Sequence of chain 1.A:
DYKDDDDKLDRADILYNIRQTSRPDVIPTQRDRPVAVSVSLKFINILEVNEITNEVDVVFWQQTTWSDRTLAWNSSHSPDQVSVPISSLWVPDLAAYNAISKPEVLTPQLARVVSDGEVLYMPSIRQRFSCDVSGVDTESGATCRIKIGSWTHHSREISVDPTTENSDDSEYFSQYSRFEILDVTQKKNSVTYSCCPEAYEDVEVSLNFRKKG

Binding-site contacts:
Ligand atom C5 contacts residue ASN74 of chain 1.A at 3.6 Å.
Ligand atom O5 contacts residue ASN74 of chain 1.A at 2.3 Å (h-bond).
Ligand atom C4 contacts residue ASN74 of chain 1.A at 4.2 Å.
Ligand atom C2 contacts residue SER76 of chain 1.A at 3.4 Å.
Ligand atom C6 contacts residue SER76 of chain 1.A at 4.2 Å.
Ligand atom C8 contacts residue ASN74 of chain 1.A at 3.4 Å.
Ligand atom C3 contacts residue ASN74 of chain 1.A at 3.8 Å.
Ligand atom O6 contacts residue SER76 of chain 1.A at 3.9 Å.
Ligand atom C3 contacts residue SER76 of chain 1.A at 3.8 Å.
Ligand atom O5 contacts residue SER76 of chain 1.A at 3.3 Å (h-bond).
Ligand atom O3 contacts residue SER76 of chain 1.A at 4.0 Å.
Ligand atom C2 contacts residue ASN74 of chain 1.A at 2.5 Å.
Ligand atom C1 contacts residue SER76 of chain 1.A at 3.8 Å.
Ligand atom C8 contacts residue SER76 of chain 1.A at 4.0 Å.
Ligand atom C1 contacts residue ASN74 of chain 1.A at 1.4 Å.
Ligand atom O6 contacts residue ASN74 of chain 1.A at 3.9 Å.
Ligand atom C7 contacts residue ASN74 of chain 1.A at 3.4 Å.
Ligand atom O7 contacts residue ASN74 of chain 1.A at 4.3 Å.
Ligand atom O3 contacts residue HIS77 of chain 1.A at 4.3 Å.
Ligand atom C4 contacts residue SER76 of chain 1.A at 3.4 Å.
Ligand atom N2 contacts residue ASN74 of chain 1.A at 3.0 Å (h-bond).
Ligand atom C5 contacts residue SER76 of chain 1.A at 3.8 Å.

This protein binds this small molecule.
Small molecule (SMILES): CC(=O)N[C@@H]1[C@@H](O)[C@H](O)[C@@H](CO)O[C@H]1O